Sequence of chain 2.A:
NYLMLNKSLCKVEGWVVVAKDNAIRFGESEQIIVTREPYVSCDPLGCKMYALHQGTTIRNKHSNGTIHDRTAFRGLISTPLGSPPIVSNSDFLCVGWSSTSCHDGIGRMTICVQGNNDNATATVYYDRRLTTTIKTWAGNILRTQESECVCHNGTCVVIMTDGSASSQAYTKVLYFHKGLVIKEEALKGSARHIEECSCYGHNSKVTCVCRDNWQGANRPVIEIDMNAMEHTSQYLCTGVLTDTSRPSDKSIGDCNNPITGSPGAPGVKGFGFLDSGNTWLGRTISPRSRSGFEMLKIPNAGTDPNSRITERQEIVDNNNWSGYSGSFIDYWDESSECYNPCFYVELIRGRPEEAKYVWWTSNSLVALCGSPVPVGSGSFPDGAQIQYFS

Sequence of chain 4.A:
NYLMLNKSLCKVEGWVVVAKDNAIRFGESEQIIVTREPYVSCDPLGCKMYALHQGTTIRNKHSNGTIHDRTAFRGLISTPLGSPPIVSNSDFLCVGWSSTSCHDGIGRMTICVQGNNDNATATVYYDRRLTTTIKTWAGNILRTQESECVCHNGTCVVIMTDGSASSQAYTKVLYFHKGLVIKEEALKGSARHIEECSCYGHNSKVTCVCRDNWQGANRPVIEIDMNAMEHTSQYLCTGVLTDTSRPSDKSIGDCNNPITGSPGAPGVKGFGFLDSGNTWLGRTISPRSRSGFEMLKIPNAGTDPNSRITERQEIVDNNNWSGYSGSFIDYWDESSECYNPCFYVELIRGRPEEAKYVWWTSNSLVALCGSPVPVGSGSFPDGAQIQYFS

Binding-site contacts:
Ligand atom C7 contacts residue ASN119 of chain 2.A at 3.1 Å.
Ligand atom O5 contacts residue GLY376 of chain 4.A at 3.2 Å.
Ligand atom O6 contacts residue GLY376 of chain 4.A at 3.0 Å (h-bond).
Ligand atom O7 contacts residue ASN119 of chain 2.A at 3.1 Å (h-bond).
Ligand atom O3 contacts residue ASN119 of chain 2.A at 4.5 Å.
Ligand atom C5 contacts residue GLY376 of chain 4.A at 4.0 Å.
Ligand atom O6 contacts residue VAL375 of chain 4.A at 3.2 Å (h-bond).
Ligand atom O5 contacts residue SER377 of chain 4.A at 3.3 Å.
Ligand atom N2 contacts residue ASN119 of chain 2.A at 2.6 Å (h-bond).
Ligand atom C6 contacts residue VAL375 of chain 4.A at 4.0 Å (hydrophobic).
Ligand atom O5 contacts residue ASN119 of chain 2.A at 2.4 Å (h-bond).
Ligand atom C1 contacts residue GLY376 of chain 4.A at 3.7 Å.
Ligand atom C8 contacts residue ASP118 of chain 2.A at 4.4 Å.
Ligand atom O6 contacts residue GLN313 of chain 4.A at 4.2 Å.
Ligand atom O7 contacts residue ASP118 of chain 2.A at 4.5 Å.
Ligand atom C6 contacts residue GLY376 of chain 4.A at 3.8 Å.
Ligand atom C4 contacts residue ASN119 of chain 2.A at 4.0 Å.
Ligand atom C1 contacts residue LYS135 of chain 2.A at 4.3 Å.
Ligand atom O7 contacts residue SER377 of chain 4.A at 4.4 Å.
Ligand atom C2 contacts residue ASN119 of chain 2.A at 2.1 Å.
Ligand atom C2 contacts residue SER377 of chain 4.A at 4.5 Å.
Ligand atom C1 contacts residue VAL375 of chain 4.A at 4.0 Å (hydrophobic).
Ligand atom C1 contacts residue SER377 of chain 4.A at 3.8 Å.
Ligand atom C5 contacts residue SER377 of chain 4.A at 4.5 Å.
Ligand atom O5 contacts residue VAL375 of chain 4.A at 3.6 Å (h-bond).
Ligand atom C5 contacts residue VAL375 of chain 4.A at 3.6 Å (hydrophobic).
Ligand atom C6 contacts residue SER377 of chain 4.A at 4.4 Å.
Ligand atom C8 contacts residue ASN119 of chain 2.A at 4.2 Å.
Ligand atom C5 contacts residue ASN119 of chain 2.A at 3.7 Å.
Ligand atom C3 contacts residue ASN119 of chain 2.A at 3.5 Å.
Ligand atom C1 contacts residue ASN119 of chain 2.A at 1.4 Å.

The protein below binds the small molecule below.
Small molecule (SMILES): CC(=O)N[C@@H]1[C@@H](O)[C@H](O)[C@@H](CO)O[C@H]1O